Sequence of chain 1.G:
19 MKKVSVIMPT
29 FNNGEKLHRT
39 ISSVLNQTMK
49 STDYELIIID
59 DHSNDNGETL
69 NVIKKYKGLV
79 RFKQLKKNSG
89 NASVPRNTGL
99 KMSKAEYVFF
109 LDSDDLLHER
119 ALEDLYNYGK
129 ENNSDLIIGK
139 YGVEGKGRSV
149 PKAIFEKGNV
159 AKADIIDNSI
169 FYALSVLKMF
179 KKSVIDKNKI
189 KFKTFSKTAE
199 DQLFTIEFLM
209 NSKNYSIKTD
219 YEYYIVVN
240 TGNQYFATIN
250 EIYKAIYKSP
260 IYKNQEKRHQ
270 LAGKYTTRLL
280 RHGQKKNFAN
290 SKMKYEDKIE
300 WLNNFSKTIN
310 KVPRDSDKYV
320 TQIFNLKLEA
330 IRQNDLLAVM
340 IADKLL

Binding-site contacts:
Ligand atom C8' contacts residue LEU175 of chain 1.G at 3.6 Å (hydrophobic).
Ligand atom O2 contacts residue ASN89 of chain 1.G at 3.5 Å (h-bond).
Ligand atom C5 contacts residue GLY88 of chain 1.G at 3.6 Å.
Ligand atom O4' contacts residue ASP199 of chain 1.G at 2.7 Å (salt-bridge).
Ligand atom O4 contacts residue GLY88 of chain 1.G at 3.0 Å (h-bond).
Ligand atom C4 contacts residue ASP59 of chain 1.G at 3.7 Å.
Ligand atom O2 contacts residue ASP59 of chain 1.G at 3.6 Å.
Ligand atom O2' contacts residue PHE29 of chain 1.G at 3.6 Å (h-bond).
Ligand atom C3B contacts residue SER111 of chain 1.G at 3.4 Å.
Ligand atom O2B contacts residue MG1 of chain 1.OA at 2.3 Å.
Ligand atom O4' contacts residue ARG94 of chain 1.G at 3.5 Å (salt-bridge).
Ligand atom O2 contacts residue PRO93 of chain 1.G at 3.7 Å.
Ligand atom N3 contacts residue PHE29 of chain 1.G at 3.7 Å.
Ligand atom C2B contacts residue SER111 of chain 1.G at 3.5 Å.
Ligand atom C3' contacts residue ASP110 of chain 1.G at 3.3 Å.
Ligand atom O3' contacts residue ASP110 of chain 1.G at 3.1 Å (salt-bridge).
Ligand atom O4 contacts residue PHE29 of chain 1.G at 3.6 Å.
Ligand atom O4B contacts residue ALA90 of chain 1.G at 3.3 Å.
Ligand atom O3' contacts residue ARG94 of chain 1.G at 3.4 Å (salt-bridge).
Ligand atom O4 contacts residue ASP59 of chain 1.G at 3.6 Å.
Ligand atom O2A contacts residue MG1 of chain 1.OA at 2.9 Å.
Ligand atom O2' contacts residue THR28 of chain 1.G at 3.6 Å.
Ligand atom O2' contacts residue SER111 of chain 1.G at 2.6 Å (h-bond).
Ligand atom C4 contacts residue GLY88 of chain 1.G at 3.4 Å.
Ligand atom N2' contacts residue ASP110 of chain 1.G at 3.6 Å.
Ligand atom O4 contacts residue ASN86 of chain 1.G at 3.0 Å (h-bond).
Ligand atom O3' contacts residue ASP199 of chain 1.G at 3.3 Å (salt-bridge).
Ligand atom O3B contacts residue SER111 of chain 1.G at 3.0 Å (h-bond).
Ligand atom O3B contacts residue PRO27 of chain 1.G at 3.2 Å (h-bond).
Ligand atom PB contacts residue MG1 of chain 1.OA at 3.8 Å.
Ligand atom O6' contacts residue FQ81 of chain 1.MA at 3.2 Å.
Ligand atom C2 contacts residue ASN89 of chain 1.G at 3.5 Å.
Ligand atom C4 contacts residue PHE29 of chain 1.G at 3.8 Å (hydrophobic).
Ligand atom O2' contacts residue PRO27 of chain 1.G at 3.2 Å (h-bond).
Ligand atom O3B contacts residue ASP110 of chain 1.G at 3.5 Å.
Ligand atom C4' contacts residue ASP199 of chain 1.G at 3.1 Å.
Ligand atom O2 contacts residue PRO27 of chain 1.G at 3.7 Å.
Ligand atom O2A contacts residue ASP110 of chain 1.G at 3.7 Å.
Ligand atom N3 contacts residue ASN89 of chain 1.G at 3.3 Å (h-bond).
Ligand atom N3 contacts residue ASP59 of chain 1.G at 2.9 Å (salt-bridge).

The protein below binds the small molecule below.
Small molecule (SMILES): CC(=O)N[C@H]1[C@@H](O[P](=O)(O)O[P](=O)(O)OC[C@H]2O[C@@H](n3ccc(=O)[nH]c3=O)[C@H](O)[C@@H]2O)O[C@H](CO)[C@@H](O)[C@@H]1O